This small molecule binds to this protein.
Small molecule (SMILES): O=C(O)c1cc(-c2ccc(CNC(=S)c3ccc(-c4ccc(C(=O)O)o4)cc3)cc2)n(-c2ccc(Cl)c(Cl)c2)n1

Binding-site contacts:
Ligand atom CL7 contacts residue MET60 of chain 1.A at 3.8 Å.
Ligand atom O08 contacts residue ARG44 of chain 1.A at 3.3 Å (salt-bridge).
Ligand atom C35 contacts residue ARG46 of chain 1.A at 3.6 Å.
Ligand atom S17 contacts residue VAL96 of chain 1.A at 3.8 Å.
Ligand atom C34 contacts residue ARG46 of chain 1.A at 3.8 Å.
Ligand atom O04 contacts residue ARG44 of chain 1.A at 2.9 Å (salt-bridge).
Ligand atom N28 contacts residue ILE36 of chain 1.A at 3.9 Å.
Ligand atom O01 contacts residue MET100 of chain 1.A at 3.7 Å.
Ligand atom C30 contacts residue ARG46 of chain 1.A at 3.6 Å.
Ligand atom C14 contacts residue ILE98 of chain 1.A at 3.8 Å (hydrophobic).
Ligand atom C02 contacts residue ARG44 of chain 1.A at 3.8 Å.
Ligand atom CL6 contacts residue SER58 of chain 1.A at 3.4 Å.
Ligand atom C13 contacts residue ASN88 of chain 1.A at 3.8 Å.
Ligand atom C15 contacts residue ASN88 of chain 1.A at 3.9 Å.
Ligand atom C33 contacts residue ARG46 of chain 1.A at 3.6 Å.
Ligand atom C38 contacts residue ILE36 of chain 1.A at 3.6 Å (hydrophobic).
Ligand atom C32 contacts residue ARG46 of chain 1.A at 3.7 Å.
Ligand atom O04 contacts residue ALA62 of chain 1.A at 3.3 Å.
Ligand atom C27 contacts residue ILE36 of chain 1.A at 3.7 Å (hydrophobic).
Ligand atom C02 contacts residue ALA62 of chain 1.A at 3.7 Å (hydrophobic).
Ligand atom CL7 contacts residue VAL96 of chain 1.A at 3.8 Å.
Ligand atom C31 contacts residue ARG46 of chain 1.A at 3.8 Å.
Ligand atom CL6 contacts residue ARG46 of chain 1.A at 3.8 Å.
Ligand atom C10 contacts residue ARG44 of chain 1.A at 3.7 Å.
Ligand atom O04 contacts residue THR63 of chain 1.A at 2.8 Å (h-bond).
Ligand atom O39 contacts residue THR37 of chain 1.A at 2.9 Å (h-bond).
Ligand atom C09 contacts residue ILE98 of chain 1.A at 3.8 Å (hydrophobic).
Ligand atom C10 contacts residue ILE98 of chain 1.A at 3.8 Å (hydrophobic).
Ligand atom O39 contacts residue ILE36 of chain 1.A at 3.6 Å.
Ligand atom S17 contacts residue LEU90 of chain 1.A at 3.7 Å.
Ligand atom N28 contacts residue ARG46 of chain 1.A at 3.8 Å.
Ligand atom C23 contacts residue ILE36 of chain 1.A at 3.8 Å (hydrophobic).
Ligand atom S17 contacts residue ASN88 of chain 1.A at 3.2 Å (h-bond).
Ligand atom C38 contacts residue THR37 of chain 1.A at 3.8 Å.
Ligand atom C26 contacts residue ILE36 of chain 1.A at 3.8 Å (hydrophobic).
Ligand atom CL7 contacts residue SER58 of chain 1.A at 3.5 Å.
Ligand atom O01 contacts residue ALA62 of chain 1.A at 3.5 Å.
Ligand atom C02 contacts residue THR63 of chain 1.A at 3.7 Å.
Ligand atom CL7 contacts residue ARG46 of chain 1.A at 3.9 Å.
Ligand atom C34 contacts residue ARG94 of chain 1.A at 3.6 Å.

Sequence of chain 1.A:
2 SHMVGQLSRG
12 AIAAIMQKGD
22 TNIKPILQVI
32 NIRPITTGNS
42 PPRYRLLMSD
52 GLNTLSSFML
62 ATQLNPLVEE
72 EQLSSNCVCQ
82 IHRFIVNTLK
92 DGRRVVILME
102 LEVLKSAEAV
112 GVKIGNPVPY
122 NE